A small-molecule ligand and the protein it binds are described below.
Small molecule (SMILES): CC(=O)N[C@@H]1[C@@H](O)[C@H](O)[C@@H](CO)O[C@H]1O

Sequence of chain 1.A:
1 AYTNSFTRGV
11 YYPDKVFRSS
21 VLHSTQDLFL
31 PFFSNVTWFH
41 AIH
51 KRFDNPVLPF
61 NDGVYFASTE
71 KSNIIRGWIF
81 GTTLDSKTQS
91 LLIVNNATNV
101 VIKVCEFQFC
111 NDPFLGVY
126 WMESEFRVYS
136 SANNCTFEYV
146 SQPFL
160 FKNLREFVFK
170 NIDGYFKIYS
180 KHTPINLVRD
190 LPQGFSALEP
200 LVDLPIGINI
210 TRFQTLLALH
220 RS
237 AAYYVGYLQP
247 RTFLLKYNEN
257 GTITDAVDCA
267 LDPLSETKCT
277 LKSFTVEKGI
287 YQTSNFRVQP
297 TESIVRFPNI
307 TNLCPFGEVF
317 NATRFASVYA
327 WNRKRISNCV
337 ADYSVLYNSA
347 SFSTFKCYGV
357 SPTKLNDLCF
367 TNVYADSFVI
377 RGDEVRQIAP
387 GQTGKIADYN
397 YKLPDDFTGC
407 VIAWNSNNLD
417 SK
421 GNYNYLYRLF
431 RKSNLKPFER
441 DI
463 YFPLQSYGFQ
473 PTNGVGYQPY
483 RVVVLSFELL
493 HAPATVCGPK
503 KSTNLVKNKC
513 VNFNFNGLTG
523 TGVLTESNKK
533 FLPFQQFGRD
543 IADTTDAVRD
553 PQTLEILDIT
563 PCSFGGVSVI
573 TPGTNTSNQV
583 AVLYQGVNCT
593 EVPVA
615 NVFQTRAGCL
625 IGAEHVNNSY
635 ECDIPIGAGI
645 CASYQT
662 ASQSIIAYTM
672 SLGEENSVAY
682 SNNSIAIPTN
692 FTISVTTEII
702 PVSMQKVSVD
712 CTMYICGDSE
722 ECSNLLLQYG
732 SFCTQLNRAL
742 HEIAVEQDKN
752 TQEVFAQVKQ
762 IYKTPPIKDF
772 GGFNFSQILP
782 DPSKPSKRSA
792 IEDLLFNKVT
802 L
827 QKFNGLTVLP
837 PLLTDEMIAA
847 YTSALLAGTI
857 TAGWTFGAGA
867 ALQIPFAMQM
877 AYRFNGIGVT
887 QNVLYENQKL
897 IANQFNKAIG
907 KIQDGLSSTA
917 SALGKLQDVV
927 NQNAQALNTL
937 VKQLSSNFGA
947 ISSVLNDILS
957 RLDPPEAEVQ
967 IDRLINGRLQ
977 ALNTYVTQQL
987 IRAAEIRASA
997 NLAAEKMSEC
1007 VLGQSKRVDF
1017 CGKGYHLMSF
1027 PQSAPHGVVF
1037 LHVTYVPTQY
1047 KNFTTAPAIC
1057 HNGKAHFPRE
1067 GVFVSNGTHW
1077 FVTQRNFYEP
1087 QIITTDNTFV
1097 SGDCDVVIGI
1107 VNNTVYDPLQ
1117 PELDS

Binding-site contacts:
Ligand atom C2 contacts residue ASN96 of chain 1.A at 2.4 Å.
Ligand atom C8 contacts residue THR98 of chain 1.A at 4.5 Å.
Ligand atom C5 contacts residue ASN99 of chain 1.A at 3.7 Å.
Ligand atom C3 contacts residue ASN99 of chain 1.A at 4.0 Å.
Ligand atom C1 contacts residue THR98 of chain 1.A at 3.9 Å.
Ligand atom O5 contacts residue ASN96 of chain 1.A at 2.4 Å (h-bond).
Ligand atom C4 contacts residue ASN96 of chain 1.A at 4.2 Å.
Ligand atom N2 contacts residue ASN96 of chain 1.A at 2.9 Å (h-bond).
Ligand atom N2 contacts residue THR98 of chain 1.A at 2.3 Å (h-bond).
Ligand atom O5 contacts residue VAL101 of chain 1.A at 4.2 Å.
Ligand atom C7 contacts residue ASN96 of chain 1.A at 3.4 Å.
Ligand atom O7 contacts residue THR98 of chain 1.A at 3.1 Å (h-bond).
Ligand atom C8 contacts residue ASN96 of chain 1.A at 3.5 Å.
Ligand atom O6 contacts residue VAL101 of chain 1.A at 4.3 Å.
Ligand atom C5 contacts residue ASN96 of chain 1.A at 3.7 Å.
Ligand atom O5 contacts residue ASN99 of chain 1.A at 3.8 Å.
Ligand atom C3 contacts residue ASN96 of chain 1.A at 3.8 Å.
Ligand atom C2 contacts residue THR98 of chain 1.A at 3.3 Å.
Ligand atom C2 contacts residue ASN99 of chain 1.A at 4.4 Å.
Ligand atom C6 contacts residue VAL101 of chain 1.A at 3.6 Å (hydrophobic).
Ligand atom O7 contacts residue ASN96 of chain 1.A at 3.8 Å.
Ligand atom C4 contacts residue ASN99 of chain 1.A at 4.3 Å.
Ligand atom C1 contacts residue ASN99 of chain 1.A at 3.4 Å.
Ligand atom C3 contacts residue THR98 of chain 1.A at 3.5 Å.
Ligand atom O3 contacts residue THR98 of chain 1.A at 3.9 Å.
Ligand atom O4 contacts residue ASN99 of chain 1.A at 4.3 Å.
Ligand atom C7 contacts residue THR98 of chain 1.A at 3.1 Å.
Ligand atom C8 contacts residue GLU128 of chain 1.A at 3.3 Å.
Ligand atom N2 contacts residue ASN99 of chain 1.A at 4.1 Å.
Ligand atom C1 contacts residue ASN96 of chain 1.A at 1.4 Å.